The protein below binds the small molecule below.
Small molecule (SMILES): CC[C@@H]([C@H](C)O)N1C(=O)[C@@](C)(CC(=O)O)C[C@H](c2cccc(Cl)c2)[C@H]1c1ccc(Cl)cc1

Sequence of chain 1.A:
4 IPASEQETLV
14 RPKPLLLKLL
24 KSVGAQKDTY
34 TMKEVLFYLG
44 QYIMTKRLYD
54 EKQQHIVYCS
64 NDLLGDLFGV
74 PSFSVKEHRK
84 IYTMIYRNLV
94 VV

Binding-site contacts:
Ligand atom C2 contacts residue HIS81 of chain 1.A at 3.8 Å.
Ligand atom C22 contacts residue TYR52 of chain 1.A at 3.8 Å (hydrophobic).
Ligand atom C9 contacts residue ILE84 of chain 1.A at 4.0 Å (hydrophobic).
Ligand atom C25 contacts residue HIS81 of chain 1.A at 3.4 Å.
Ligand atom O1 contacts residue TYR52 of chain 1.A at 4.0 Å.
Ligand atom C21 contacts residue GLY43 of chain 1.A at 3.9 Å.
Ligand atom C3 contacts residue HIS81 of chain 1.A at 3.8 Å.
Ligand atom C15 contacts residue HIS81 of chain 1.A at 4.1 Å.
Ligand atom C23 contacts residue VAL78 of chain 1.A at 3.3 Å (hydrophobic).
Ligand atom CL1 contacts residue ILE84 of chain 1.A at 4.0 Å.
Ligand atom C23 contacts residue HIS81 of chain 1.A at 4.1 Å.
Ligand atom CL2 contacts residue HIS81 of chain 1.A at 3.5 Å.
Ligand atom C25 contacts residue LYS79 of chain 1.A at 3.7 Å.
Ligand atom C15 contacts residue LEU39 of chain 1.A at 3.5 Å (hydrophobic).
Ligand atom C22 contacts residue ILE46 of chain 1.A at 3.8 Å (hydrophobic).
Ligand atom O2 contacts residue LYS79 of chain 1.A at 3.0 Å.
Ligand atom O3 contacts residue VAL78 of chain 1.A at 3.2 Å (h-bond).
Ligand atom CL1 contacts residue LEU42 of chain 1.A at 4.0 Å.
Ligand atom C9 contacts residue ILE46 of chain 1.A at 4.0 Å (hydrophobic).
Ligand atom O3 contacts residue HIS81 of chain 1.A at 2.4 Å (h-bond).
Ligand atom CL2 contacts residue LEU39 of chain 1.A at 4.0 Å.
Ligand atom C25 contacts residue VAL78 of chain 1.A at 3.4 Å (hydrophobic).
Ligand atom C15 contacts residue TYR85 of chain 1.A at 4.1 Å (hydrophobic).
Ligand atom C16 contacts residue LEU39 of chain 1.A at 4.0 Å (hydrophobic).
Ligand atom C10 contacts residue ILE46 of chain 1.A at 3.9 Å (hydrophobic).
Ligand atom C12 contacts residue GLY43 of chain 1.A at 4.0 Å.
Ligand atom CL1 contacts residue ILE46 of chain 1.A at 3.7 Å.
Ligand atom O3 contacts residue LYS79 of chain 1.A at 3.7 Å.
Ligand atom C11 contacts residue LEU39 of chain 1.A at 3.6 Å (hydrophobic).
Ligand atom CL2 contacts residue TYR85 of chain 1.A at 3.6 Å.
Ligand atom C21 contacts residue MET47 of chain 1.A at 4.0 Å (hydrophobic).
Ligand atom C8 contacts residue VAL78 of chain 1.A at 4.1 Å (hydrophobic).
Ligand atom C12 contacts residue LEU39 of chain 1.A at 3.9 Å (hydrophobic).
Ligand atom C14 contacts residue LEU39 of chain 1.A at 3.9 Å (hydrophobic).
Ligand atom CL2 contacts residue ILE84 of chain 1.A at 3.6 Å.
Ligand atom C11 contacts residue GLY43 of chain 1.A at 3.8 Å.
Ligand atom C6 contacts residue HIS81 of chain 1.A at 3.6 Å.
Ligand atom C16 contacts residue HIS81 of chain 1.A at 3.6 Å.
Ligand atom C17 contacts residue HIS81 of chain 1.A at 3.2 Å.
Ligand atom C19 contacts residue TYR52 of chain 1.A at 3.7 Å (hydrophobic).